Sequence of chain 1.A:
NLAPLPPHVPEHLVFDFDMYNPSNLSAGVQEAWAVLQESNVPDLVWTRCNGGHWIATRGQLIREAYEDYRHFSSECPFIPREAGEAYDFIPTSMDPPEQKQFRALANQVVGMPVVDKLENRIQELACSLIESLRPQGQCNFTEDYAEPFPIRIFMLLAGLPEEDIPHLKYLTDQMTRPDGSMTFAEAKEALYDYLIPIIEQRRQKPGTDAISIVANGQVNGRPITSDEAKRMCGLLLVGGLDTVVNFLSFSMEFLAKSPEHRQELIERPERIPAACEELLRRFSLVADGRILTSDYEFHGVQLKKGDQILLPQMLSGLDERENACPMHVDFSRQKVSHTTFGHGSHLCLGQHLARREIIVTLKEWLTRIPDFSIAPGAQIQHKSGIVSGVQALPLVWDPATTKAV

A small-molecule ligand and the protein it binds are described below.
Small molecule (SMILES): CC1(C)[C@@H]2CC[C@@]1(C)C(=O)C2

Binding-site contacts:
Ligand atom C3 contacts residue THR102 of chain 1.A at 3.9 Å.
Ligand atom C5 contacts residue HEM1 of chain 1.B at 3.8 Å.
Ligand atom C5 contacts residue GLY249 of chain 1.A at 4.5 Å.
Ligand atom C2 contacts residue PHE88 of chain 1.A at 4.2 Å (hydrophobic).
Ligand atom C8 contacts residue ILE396 of chain 1.A at 4.2 Å (hydrophobic).
Ligand atom C6 contacts residue GLY249 of chain 1.A at 4.1 Å.
Ligand atom C10 contacts residue ILE396 of chain 1.A at 4.4 Å (hydrophobic).
Ligand atom C2 contacts residue LEU245 of chain 1.A at 3.9 Å (hydrophobic).
Ligand atom C8 contacts residue VAL296 of chain 1.A at 3.6 Å (hydrophobic).
Ligand atom C10 contacts residue THR186 of chain 1.A at 4.0 Å.
Ligand atom O contacts residue LEU245 of chain 1.A at 4.0 Å.
Ligand atom C5 contacts residue LEU245 of chain 1.A at 4.1 Å (hydrophobic).
Ligand atom O contacts residue PHE88 of chain 1.A at 3.4 Å.
Ligand atom C8 contacts residue HEM1 of chain 1.B at 4.3 Å.
Ligand atom O contacts residue PHE99 of chain 1.A at 4.5 Å.
Ligand atom C3 contacts residue HEM1 of chain 1.B at 4.2 Å.
Ligand atom C4 contacts residue HEM1 of chain 1.B at 3.7 Å.
Ligand atom O contacts residue TYR97 of chain 1.A at 2.6 Å (h-bond).
Ligand atom C2 contacts residue TYR97 of chain 1.A at 3.4 Å (hydrophobic).
Ligand atom C10 contacts residue PHE88 of chain 1.A at 4.0 Å (hydrophobic).
Ligand atom C3 contacts residue TYR97 of chain 1.A at 3.7 Å (hydrophobic).
Ligand atom C6 contacts residue VAL248 of chain 1.A at 3.9 Å (hydrophobic).
Ligand atom C9 contacts residue HEM1 of chain 1.B at 4.1 Å.
Ligand atom C10 contacts residue VAL397 of chain 1.A at 4.2 Å (hydrophobic).
Ligand atom C1 contacts residue VAL248 of chain 1.A at 4.4 Å (hydrophobic).
Ligand atom C9 contacts residue VAL296 of chain 1.A at 3.9 Å (hydrophobic).
Ligand atom C8 contacts residue ASP298 of chain 1.A at 4.0 Å.
Ligand atom C3 contacts residue LEU245 of chain 1.A at 3.8 Å (hydrophobic).
Ligand atom C6 contacts residue LEU245 of chain 1.A at 4.2 Å (hydrophobic).
Ligand atom C9 contacts residue THR253 of chain 1.A at 4.1 Å.
Ligand atom C9 contacts residue VAL397 of chain 1.A at 3.9 Å (hydrophobic).
Ligand atom C10 contacts residue VAL248 of chain 1.A at 3.7 Å (hydrophobic).